This small molecule binds to this protein.
Small molecule (SMILES): O=C(Nc1ccc(I)cc1)NC1CCCCC1

Sequence of chain 1.A:
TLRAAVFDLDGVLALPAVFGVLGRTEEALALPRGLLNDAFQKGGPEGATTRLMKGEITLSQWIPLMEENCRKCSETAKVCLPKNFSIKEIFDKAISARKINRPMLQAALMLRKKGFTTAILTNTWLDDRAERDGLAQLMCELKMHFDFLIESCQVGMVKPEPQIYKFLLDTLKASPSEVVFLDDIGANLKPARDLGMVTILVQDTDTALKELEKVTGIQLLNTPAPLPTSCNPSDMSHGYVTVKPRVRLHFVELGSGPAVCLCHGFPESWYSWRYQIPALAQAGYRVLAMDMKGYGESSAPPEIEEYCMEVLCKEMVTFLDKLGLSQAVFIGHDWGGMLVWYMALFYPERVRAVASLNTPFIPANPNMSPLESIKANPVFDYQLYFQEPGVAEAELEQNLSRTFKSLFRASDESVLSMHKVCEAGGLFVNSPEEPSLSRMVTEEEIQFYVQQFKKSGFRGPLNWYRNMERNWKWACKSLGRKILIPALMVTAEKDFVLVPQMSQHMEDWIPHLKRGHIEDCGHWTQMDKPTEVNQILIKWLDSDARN

Binding-site contacts:
Ligand atom I4 contacts residue MET419 of chain 1.A at 3.7 Å.
Ligand atom C6 contacts residue MET339 of chain 1.A at 3.4 Å (hydrophobic).
Ligand atom C5 contacts residue MET339 of chain 1.A at 3.7 Å (hydrophobic).
Ligand atom C10 contacts residue PHE387 of chain 1.A at 4.2 Å (hydrophobic).
Ligand atom C7 contacts residue TYR466 of chain 1.A at 3.4 Å (hydrophobic).
Ligand atom C1 contacts residue GLN384 of chain 1.A at 3.5 Å.
Ligand atom C13 contacts residue ASP335 of chain 1.A at 4.1 Å.
Ligand atom C9 contacts residue TYR466 of chain 1.A at 3.0 Å (hydrophobic).
Ligand atom C13 contacts residue TRP525 of chain 1.A at 4.1 Å (hydrophobic).
Ligand atom C8 contacts residue TYR466 of chain 1.A at 3.4 Å (hydrophobic).
Ligand atom C13 contacts residue PHE267 of chain 1.A at 3.5 Å (hydrophobic).
Ligand atom C12 contacts residue TRP525 of chain 1.A at 3.8 Å (hydrophobic).
Ligand atom C4 contacts residue ASP335 of chain 1.A at 4.0 Å.
Ligand atom I4 contacts residue LEU428 of chain 1.A at 3.8 Å.
Ligand atom C12 contacts residue PHE267 of chain 1.A at 3.9 Å (hydrophobic).
Ligand atom C10 contacts residue TYR383 of chain 1.A at 3.5 Å (hydrophobic).
Ligand atom C5 contacts residue TRP336 of chain 1.A at 3.8 Å (hydrophobic).
Ligand atom N2 contacts residue ASP335 of chain 1.A at 2.6 Å (salt-bridge).
Ligand atom C2 contacts residue TYR383 of chain 1.A at 3.9 Å (hydrophobic).
Ligand atom C10 contacts residue MET419 of chain 1.A at 4.1 Å (hydrophobic).
Ligand atom N2 contacts residue TYR383 of chain 1.A at 4.1 Å.
Ligand atom C13 contacts residue HIS524 of chain 1.A at 3.5 Å.
Ligand atom O2 contacts residue TYR466 of chain 1.A at 3.0 Å (h-bond).
Ligand atom C8 contacts residue TYR383 of chain 1.A at 4.2 Å (hydrophobic).
Ligand atom C7 contacts residue ASP335 of chain 1.A at 3.0 Å.
Ligand atom C3 contacts residue TRP336 of chain 1.A at 3.7 Å (hydrophobic).
Ligand atom N2 contacts residue HIS524 of chain 1.A at 4.1 Å.
Ligand atom N1 contacts residue ASP335 of chain 1.A at 2.8 Å (salt-bridge).
Ligand atom I4 contacts residue LEU408 of chain 1.A at 3.2 Å.
Ligand atom C9 contacts residue TYR383 of chain 1.A at 3.2 Å (hydrophobic).
Ligand atom C4 contacts residue TRP336 of chain 1.A at 3.8 Å (hydrophobic).
Ligand atom O2 contacts residue TYR383 of chain 1.A at 2.5 Å (h-bond).
Ligand atom C7 contacts residue TYR383 of chain 1.A at 3.4 Å (hydrophobic).
Ligand atom N2 contacts residue TYR466 of chain 1.A at 3.5 Å (h-bond).
Ligand atom C3 contacts residue ASP335 of chain 1.A at 4.0 Å.
Ligand atom C2 contacts residue GLN384 of chain 1.A at 3.7 Å.
Ligand atom C2 contacts residue LEU499 of chain 1.A at 4.1 Å (hydrophobic).
Ligand atom C10 contacts residue TYR466 of chain 1.A at 3.8 Å (hydrophobic).
Ligand atom C8 contacts residue ASP335 of chain 1.A at 3.8 Å.
Ligand atom N1 contacts residue TRP336 of chain 1.A at 4.2 Å.